Sequence of chain 1.A:
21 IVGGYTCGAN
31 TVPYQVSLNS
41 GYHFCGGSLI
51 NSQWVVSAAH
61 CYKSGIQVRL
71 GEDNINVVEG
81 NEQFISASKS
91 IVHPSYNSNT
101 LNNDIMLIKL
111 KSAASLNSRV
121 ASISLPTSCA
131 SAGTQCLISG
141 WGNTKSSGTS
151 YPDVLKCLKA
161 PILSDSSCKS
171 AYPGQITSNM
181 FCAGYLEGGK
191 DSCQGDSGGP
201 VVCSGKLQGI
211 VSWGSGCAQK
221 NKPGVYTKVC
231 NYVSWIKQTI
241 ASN

Binding-site contacts:
Ligand atom C10 contacts residue TRP213 of chain 1.A at 3.7 Å (hydrophobic).
Ligand atom C19 contacts residue LEU101 of chain 1.A at 3.7 Å (hydrophobic).
Ligand atom N11 contacts residue ASP191 of chain 1.A at 2.6 Å (salt-bridge).
Ligand atom C3 contacts residue SO41 of chain 1.C at 3.7 Å.
Ligand atom N12 contacts residue SER192 of chain 1.A at 2.9 Å (h-bond).
Ligand atom C6 contacts residue TRP213 of chain 1.A at 3.8 Å (hydrophobic).
Ligand atom N28 contacts residue GLY214 of chain 1.A at 3.2 Å (h-bond).
Ligand atom O44 contacts residue GLN194 of chain 1.A at 3.5 Å.
Ligand atom C19 contacts residue ASN99 of chain 1.A at 3.1 Å.
Ligand atom C5 contacts residue GLY214 of chain 1.A at 3.7 Å.
Ligand atom C29 contacts residue GLY214 of chain 1.A at 3.0 Å.
Ligand atom N12 contacts residue GLY224 of chain 1.A at 3.3 Å.
Ligand atom O39 contacts residue SER215 of chain 1.A at 3.5 Å (h-bond).
Ligand atom C6 contacts residue SER192 of chain 1.A at 3.8 Å.
Ligand atom C2 contacts residue SO41 of chain 1.C at 3.8 Å.
Ligand atom C30 contacts residue GLY214 of chain 1.A at 3.0 Å.
Ligand atom N12 contacts residue TRP213 of chain 1.A at 3.6 Å (h-bond).
Ligand atom O44 contacts residue SO41 of chain 1.C at 2.8 Å (h-bond).
Ligand atom N11 contacts residue GLY216 of chain 1.A at 2.9 Å (h-bond).
Ligand atom C17 contacts residue TRP213 of chain 1.A at 3.5 Å (hydrophobic).
Ligand atom C6 contacts residue GLY214 of chain 1.A at 3.8 Å.
Ligand atom C10 contacts residue SER192 of chain 1.A at 3.3 Å.
Ligand atom C2 contacts residue SER197 of chain 1.A at 3.8 Å.
Ligand atom S27 contacts residue TRP213 of chain 1.A at 3.4 Å.
Ligand atom C10 contacts residue ASP191 of chain 1.A at 3.5 Å.
Ligand atom O41 contacts residue GLY216 of chain 1.A at 2.8 Å (h-bond).
Ligand atom C17 contacts residue GLN175 of chain 1.A at 3.7 Å.
Ligand atom C16 contacts residue TRP213 of chain 1.A at 3.7 Å (hydrophobic).
Ligand atom N11 contacts residue SER192 of chain 1.A at 3.5 Å (h-bond).
Ligand atom N11 contacts residue GLY214 of chain 1.A at 3.6 Å.
Ligand atom C2 contacts residue CYS193 of chain 1.A at 3.6 Å (hydrophobic).
Ligand atom O41 contacts residue GLY214 of chain 1.A at 3.5 Å (h-bond).
Ligand atom C18 contacts residue THR100 of chain 1.A at 3.4 Å.
Ligand atom C10 contacts residue GLY214 of chain 1.A at 3.8 Å.
Ligand atom N20 contacts residue ASN99 of chain 1.A at 3.7 Å.
Ligand atom C29 contacts residue GLY216 of chain 1.A at 3.6 Å.
Ligand atom C32 contacts residue GLY214 of chain 1.A at 3.7 Å.
Ligand atom C5 contacts residue GLY216 of chain 1.A at 3.2 Å.
Ligand atom C3 contacts residue GLN194 of chain 1.A at 3.7 Å.
Ligand atom N12 contacts residue ASP191 of chain 1.A at 3.2 Å (salt-bridge).

This protein binds this small molecule.
Small molecule (SMILES): N=C(N)c1ccc(O)c(CN2CC[C@H](NS(=O)(=O)c3cc4ncccc4s3)C2=O)c1